Sequence of chain 30.A:
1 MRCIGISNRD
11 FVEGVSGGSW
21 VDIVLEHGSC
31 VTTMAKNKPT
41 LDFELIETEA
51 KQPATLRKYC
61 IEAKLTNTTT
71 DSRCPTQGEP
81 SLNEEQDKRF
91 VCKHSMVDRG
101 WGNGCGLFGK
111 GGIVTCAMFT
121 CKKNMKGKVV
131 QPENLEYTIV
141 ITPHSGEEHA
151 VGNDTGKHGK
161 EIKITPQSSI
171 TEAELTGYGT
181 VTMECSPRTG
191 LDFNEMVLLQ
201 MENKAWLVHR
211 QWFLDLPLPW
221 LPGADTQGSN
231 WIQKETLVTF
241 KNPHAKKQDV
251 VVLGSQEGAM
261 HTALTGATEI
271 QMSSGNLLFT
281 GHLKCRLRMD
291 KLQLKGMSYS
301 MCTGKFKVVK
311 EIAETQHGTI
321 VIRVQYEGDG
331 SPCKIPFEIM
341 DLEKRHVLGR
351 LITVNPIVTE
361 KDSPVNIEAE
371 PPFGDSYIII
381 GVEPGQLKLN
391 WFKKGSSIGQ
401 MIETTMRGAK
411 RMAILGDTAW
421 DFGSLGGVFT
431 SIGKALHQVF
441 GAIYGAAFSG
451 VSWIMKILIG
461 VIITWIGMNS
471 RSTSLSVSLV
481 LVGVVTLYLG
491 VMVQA

The small molecule below binds the protein below.
Small molecule (SMILES): CC(=O)N[C@H]1[C@H](O[C@H]2[C@H](O)[C@@H](NC(C)=O)CO[C@@H]2CO)O[C@H](CO)[C@@H](O)[C@@H]1O

Binding-site contacts:
Ligand atom C6 contacts residue HIS158 of chain 30.A at 3.6 Å.
Ligand atom C4 contacts residue HIS149 of chain 30.A at 3.7 Å.
Ligand atom C2 contacts residue HIS149 of chain 30.A at 3.4 Å.
Ligand atom C4 contacts residue ASN153 of chain 30.A at 4.2 Å.
Ligand atom O5 contacts residue GLY156 of chain 30.A at 4.1 Å.
Ligand atom N2 contacts residue HIS149 of chain 30.A at 4.2 Å.
Ligand atom O3 contacts residue HIS149 of chain 30.A at 4.2 Å.
Ligand atom O5 contacts residue HIS149 of chain 30.A at 3.6 Å (h-bond).
Ligand atom C1 contacts residue HIS149 of chain 30.A at 3.6 Å.
Ligand atom C1 contacts residue ASN153 of chain 30.A at 1.4 Å.
Ligand atom C5 contacts residue HIS149 of chain 30.A at 4.2 Å.
Ligand atom C8 contacts residue ASN153 of chain 30.A at 4.5 Å.
Ligand atom O6 contacts residue HIS149 of chain 30.A at 3.5 Å.
Ligand atom O5 contacts residue HIS158 of chain 30.A at 3.2 Å.
Ligand atom O5 contacts residue THR155 of chain 30.A at 3.9 Å.
Ligand atom O5 contacts residue ASN153 of chain 30.A at 2.3 Å (h-bond).
Ligand atom N2 contacts residue ASN153 of chain 30.A at 3.1 Å (h-bond).
Ligand atom C7 contacts residue HIS149 of chain 30.A at 4.3 Å.
Ligand atom C7 contacts residue ASN153 of chain 30.A at 4.1 Å.
Ligand atom O7 contacts residue HIS149 of chain 30.A at 3.3 Å.
Ligand atom C1 contacts residue THR155 of chain 30.A at 3.9 Å.
Ligand atom O6 contacts residue HIS158 of chain 30.A at 3.5 Å.
Ligand atom C6 contacts residue GLY156 of chain 30.A at 3.8 Å.
Ligand atom C2 contacts residue ASN153 of chain 30.A at 2.5 Å.
Ligand atom C8 contacts residue GLY102 of chain 44.A at 3.5 Å.
Ligand atom C3 contacts residue ASN153 of chain 30.A at 3.9 Å.
Ligand atom C5 contacts residue ASN153 of chain 30.A at 3.6 Å.
Ligand atom C5 contacts residue HIS158 of chain 30.A at 4.0 Å.
Ligand atom C3 contacts residue HIS149 of chain 30.A at 4.3 Å.
Ligand atom C1 contacts residue HIS158 of chain 30.A at 4.2 Å.
Ligand atom C5 contacts residue GLY156 of chain 30.A at 4.1 Å.

Sequence of chain 44.A:
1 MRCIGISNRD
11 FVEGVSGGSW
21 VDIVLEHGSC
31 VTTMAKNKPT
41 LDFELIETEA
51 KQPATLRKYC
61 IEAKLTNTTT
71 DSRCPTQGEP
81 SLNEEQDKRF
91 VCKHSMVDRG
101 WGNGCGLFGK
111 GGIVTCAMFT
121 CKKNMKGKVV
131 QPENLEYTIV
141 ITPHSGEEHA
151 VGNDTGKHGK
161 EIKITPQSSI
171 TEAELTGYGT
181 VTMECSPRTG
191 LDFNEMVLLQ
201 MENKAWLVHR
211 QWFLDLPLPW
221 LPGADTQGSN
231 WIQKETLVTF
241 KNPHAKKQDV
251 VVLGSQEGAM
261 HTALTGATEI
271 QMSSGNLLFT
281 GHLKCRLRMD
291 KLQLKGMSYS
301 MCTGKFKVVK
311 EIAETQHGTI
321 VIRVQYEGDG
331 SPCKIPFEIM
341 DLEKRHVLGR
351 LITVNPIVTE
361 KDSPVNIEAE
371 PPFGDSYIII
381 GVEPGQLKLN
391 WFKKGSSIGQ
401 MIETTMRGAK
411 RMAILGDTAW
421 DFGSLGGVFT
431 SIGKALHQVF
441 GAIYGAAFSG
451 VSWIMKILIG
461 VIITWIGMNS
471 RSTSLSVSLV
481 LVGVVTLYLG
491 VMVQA